Sequence of chain 1.F:
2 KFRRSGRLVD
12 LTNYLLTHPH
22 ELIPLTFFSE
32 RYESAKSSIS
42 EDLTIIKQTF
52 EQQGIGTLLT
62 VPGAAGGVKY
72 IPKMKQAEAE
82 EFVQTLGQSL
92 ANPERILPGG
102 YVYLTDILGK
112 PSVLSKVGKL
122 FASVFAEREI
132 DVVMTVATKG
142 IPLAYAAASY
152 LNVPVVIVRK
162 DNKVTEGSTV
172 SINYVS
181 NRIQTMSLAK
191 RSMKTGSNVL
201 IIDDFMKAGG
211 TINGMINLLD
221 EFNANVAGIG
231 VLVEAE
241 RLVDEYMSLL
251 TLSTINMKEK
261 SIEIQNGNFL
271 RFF

A small-molecule ligand and the protein it binds are described below.
Small molecule (SMILES): Nc1nc2c(ncn2[C@@H]2O[C@H](CO[P](=O)(O)OP(=O)(O)O)[C@@H](O[P](=O)(O)OP(=O)(O)O)[C@H]2O)c(=O)[nH]1

Binding-site contacts:
Ligand atom O3A contacts residue LYS207 of chain 1.F at 3.2 Å.
Ligand atom PB contacts residue LYS207 of chain 1.F at 3.4 Å.
Ligand atom N1 contacts residue TYR102 of chain 1.F at 3.3 Å.
Ligand atom O1A contacts residue GLY209 of chain 1.F at 2.8 Å (h-bond).
Ligand atom N2 contacts residue TYR102 of chain 1.F at 1.4 Å.
Ligand atom C4 contacts residue PHE205 of chain 1.F at 3.1 Å (hydrophobic).
Ligand atom PB contacts residue SER177 of chain 1.F at 3.4 Å.
Ligand atom N7 contacts residue PHE205 of chain 1.F at 1.4 Å.
Ligand atom O2B contacts residue LYS207 of chain 1.F at 3.1 Å.
Ligand atom O1A contacts residue LYS207 of chain 1.F at 3.5 Å (salt-bridge).
Ligand atom O1B contacts residue SER177 of chain 1.F at 2.8 Å (h-bond).
Ligand atom PA contacts residue LYS207 of chain 1.F at 3.6 Å.
Ligand atom O5' contacts residue MET206 of chain 1.F at 3.7 Å.
Ligand atom O2A contacts residue SER177 of chain 1.F at 3.0 Å (h-bond).
Ligand atom O6 contacts residue VAL103 of chain 1.F at 3.0 Å.
Ligand atom N2 contacts residue GLY101 of chain 1.F at 3.5 Å (h-bond).
Ligand atom O3A contacts residue ALA208 of chain 1.F at 3.2 Å (h-bond).
Ligand atom O1A contacts residue GLY210 of chain 1.F at 3.2 Å (h-bond).
Ligand atom PA contacts residue GLY209 of chain 1.F at 3.8 Å.
Ligand atom O2A contacts residue THR211 of chain 1.F at 3.3 Å.
Ligand atom C6 contacts residue PHE205 of chain 1.F at 3.2 Å (hydrophobic).
Ligand atom O1A contacts residue ALA208 of chain 1.F at 3.8 Å.
Ligand atom N3 contacts residue TYR102 of chain 1.F at 3.6 Å.
Ligand atom O2B contacts residue ALA208 of chain 1.F at 3.5 Å.
Ligand atom O5' contacts residue LYS207 of chain 1.F at 2.8 Å (salt-bridge).
Ligand atom O1B contacts residue LYS207 of chain 1.F at 3.3 Å.
Ligand atom O6 contacts residue PHE205 of chain 1.F at 2.9 Å.
Ligand atom C2 contacts residue TYR102 of chain 1.F at 2.8 Å (hydrophobic).
Ligand atom O2C contacts residue SER177 of chain 1.F at 3.1 Å (h-bond).
Ligand atom N9 contacts residue PHE205 of chain 1.F at 3.0 Å.
Ligand atom O1D contacts residue TYR102 of chain 1.F at 2.9 Å (h-bond).
Ligand atom O2D contacts residue TYR102 of chain 1.F at 2.5 Å (h-bond).
Ligand atom O3B contacts residue SER177 of chain 1.F at 3.0 Å (h-bond).
Ligand atom C8 contacts residue PHE205 of chain 1.F at 2.3 Å (hydrophobic).
Ligand atom C5 contacts residue PHE205 of chain 1.F at 2.4 Å (hydrophobic).
Ligand atom PD contacts residue TYR102 of chain 1.F at 3.2 Å.
Ligand atom N1 contacts residue VAL103 of chain 1.F at 3.3 Å (h-bond).
Ligand atom O3B contacts residue GLY210 of chain 1.F at 2.9 Å (h-bond).
Ligand atom O3D contacts residue TYR102 of chain 1.F at 3.7 Å.
Ligand atom O3A contacts residue GLY209 of chain 1.F at 3.6 Å.